Binding-site contacts:
Ligand atom N2 contacts residue ASN1103 of chain 1.B at 2.9 Å (h-bond).
Ligand atom C2 contacts residue ASN1103 of chain 1.B at 2.5 Å.
Ligand atom C7 contacts residue ASN1103 of chain 1.B at 3.9 Å.
Ligand atom C5 contacts residue ASN1103 of chain 1.B at 3.7 Å.
Ligand atom C4 contacts residue ASN1103 of chain 1.B at 4.3 Å.
Ligand atom C3 contacts residue ASN1103 of chain 1.B at 3.8 Å.
Ligand atom O5 contacts residue ASN1103 of chain 1.B at 2.4 Å (h-bond).
Ligand atom C1 contacts residue ASN1103 of chain 1.B at 1.4 Å.

A protein and the small-molecule ligand that binds it are described below.
Small molecule (SMILES): CC(=O)N[C@@H]1[C@@H](O)[C@H](O)[C@@H](CO)O[C@H]1O

Sequence of chain 1.B:
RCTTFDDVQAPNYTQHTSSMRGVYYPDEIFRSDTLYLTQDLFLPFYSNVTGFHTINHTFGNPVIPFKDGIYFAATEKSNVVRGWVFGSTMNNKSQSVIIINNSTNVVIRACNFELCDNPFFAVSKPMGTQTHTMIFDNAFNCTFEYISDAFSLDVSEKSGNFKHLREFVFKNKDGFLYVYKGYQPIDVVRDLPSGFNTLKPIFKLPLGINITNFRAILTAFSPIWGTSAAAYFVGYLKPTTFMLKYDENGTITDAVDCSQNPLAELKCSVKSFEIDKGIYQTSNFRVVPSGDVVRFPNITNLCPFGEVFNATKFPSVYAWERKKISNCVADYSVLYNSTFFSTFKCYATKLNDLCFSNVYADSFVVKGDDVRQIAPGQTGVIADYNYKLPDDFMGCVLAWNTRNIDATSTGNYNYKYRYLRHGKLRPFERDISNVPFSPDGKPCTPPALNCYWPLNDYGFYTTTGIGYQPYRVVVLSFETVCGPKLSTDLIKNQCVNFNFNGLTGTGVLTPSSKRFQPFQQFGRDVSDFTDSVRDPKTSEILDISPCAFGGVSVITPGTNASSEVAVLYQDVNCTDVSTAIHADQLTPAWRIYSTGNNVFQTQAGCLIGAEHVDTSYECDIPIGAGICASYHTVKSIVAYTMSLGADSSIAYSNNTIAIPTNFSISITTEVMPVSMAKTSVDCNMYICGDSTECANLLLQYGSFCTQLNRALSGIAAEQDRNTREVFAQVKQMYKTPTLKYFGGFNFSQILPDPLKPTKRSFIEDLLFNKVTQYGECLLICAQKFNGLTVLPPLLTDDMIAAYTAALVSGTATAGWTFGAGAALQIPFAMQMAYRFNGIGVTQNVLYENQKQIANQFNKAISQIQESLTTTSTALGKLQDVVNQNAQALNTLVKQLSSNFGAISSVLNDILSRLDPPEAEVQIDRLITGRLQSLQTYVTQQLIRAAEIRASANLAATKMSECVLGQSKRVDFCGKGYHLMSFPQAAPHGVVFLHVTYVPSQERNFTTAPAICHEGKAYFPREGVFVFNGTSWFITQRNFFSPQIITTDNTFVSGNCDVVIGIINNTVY